Binding-site contacts:
Ligand atom O5A contacts residue LEU81 of chain 1.D at 3.3 Å (h-bond).
Ligand atom C1A contacts residue VAL1 of chain 1.D at 1.3 Å (hydrophobic).
Ligand atom C5A contacts residue ASP79 of chain 1.D at 4.2 Å.
Ligand atom O6A contacts residue ASP79 of chain 1.D at 3.5 Å (salt-bridge).
Ligand atom C6 contacts residue VAL1 of chain 1.D at 2.8 Å (hydrophobic).
Ligand atom C5A contacts residue ASN80 of chain 1.D at 4.2 Å.
Ligand atom C5A contacts residue LEU81 of chain 1.D at 3.4 Å (hydrophobic).
Ligand atom O6A contacts residue ASN80 of chain 1.D at 3.5 Å.
Ligand atom C5 contacts residue VAL1 of chain 1.D at 4.2 Å (hydrophobic).
Ligand atom C4 contacts residue LYS82 of chain 1.B at 3.7 Å.
Ligand atom C5A contacts residue LYS82 of chain 1.D at 3.6 Å.
Ligand atom O1A contacts residue VAL1 of chain 1.D at 2.2 Å (h-bond).
Ligand atom O3A contacts residue LYS82 of chain 1.D at 4.3 Å.
Ligand atom C3 contacts residue LYS82 of chain 1.B at 2.6 Å.
Ligand atom O6A contacts residue LYS82 of chain 1.D at 3.9 Å.
Ligand atom O1A contacts residue HIS2 of chain 1.D at 3.7 Å.
Ligand atom O5A contacts residue ASN80 of chain 1.D at 4.0 Å.
Ligand atom O1A contacts residue HIS146 of chain 1.B at 4.0 Å.
Ligand atom C2 contacts residue LYS82 of chain 1.B at 3.3 Å.
Ligand atom C1 contacts residue VAL1 of chain 1.D at 2.4 Å (hydrophobic).
Ligand atom C1A contacts residue HIS2 of chain 1.D at 4.3 Å.
Ligand atom O1A contacts residue HIS143 of chain 1.B at 4.1 Å.
Ligand atom O6A contacts residue LEU81 of chain 1.D at 2.7 Å (h-bond).
Ligand atom C3A contacts residue LYS82 of chain 1.B at 1.4 Å.
Ligand atom O6A contacts residue LEU78 of chain 1.D at 4.0 Å.
Ligand atom O3A contacts residue LYS82 of chain 1.B at 2.3 Å (salt-bridge).
Ligand atom C2 contacts residue HIS143 of chain 1.B at 4.0 Å.
Ligand atom O5A contacts residue LYS82 of chain 1.D at 2.6 Å (salt-bridge).
Ligand atom C2 contacts residue VAL1 of chain 1.D at 3.7 Å (hydrophobic).

The small molecule below binds the protein below.
Small molecule (SMILES): O=C(O)c1cc(C(=O)O)cc(C(=O)O)c1

Sequence of chain 1.D:
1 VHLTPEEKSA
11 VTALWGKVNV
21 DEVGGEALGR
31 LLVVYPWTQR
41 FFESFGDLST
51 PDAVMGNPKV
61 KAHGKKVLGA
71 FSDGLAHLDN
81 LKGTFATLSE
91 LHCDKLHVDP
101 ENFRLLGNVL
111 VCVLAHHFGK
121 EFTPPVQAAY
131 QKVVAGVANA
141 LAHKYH

Sequence of chain 1.B:
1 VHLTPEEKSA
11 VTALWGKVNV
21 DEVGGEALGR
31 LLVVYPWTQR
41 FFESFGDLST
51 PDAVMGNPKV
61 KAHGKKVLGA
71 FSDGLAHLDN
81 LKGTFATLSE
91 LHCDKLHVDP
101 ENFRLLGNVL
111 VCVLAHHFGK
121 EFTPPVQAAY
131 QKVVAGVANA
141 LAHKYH